The protein below binds the small molecule below.
Small molecule (SMILES): C=Cc1ccccc1

Binding-site contacts:
Ligand atom CAG contacts residue GLN29 of chain 1.A at 4.2 Å.
Ligand atom CAF contacts residue LYS26 of chain 1.A at 4.0 Å.
Ligand atom CAB contacts residue LYS26 of chain 1.A at 4.4 Å.
Ligand atom CAC contacts residue LYS26 of chain 1.A at 4.4 Å.
Ligand atom CAD contacts residue LYS26 of chain 1.A at 4.0 Å.
Ligand atom CAD contacts residue GLN29 of chain 1.A at 4.0 Å.
Ligand atom CAE contacts residue ALA30 of chain 1.A at 4.4 Å (hydrophobic).
Ligand atom CAD contacts residue ALA30 of chain 1.A at 4.2 Å (hydrophobic).
Ligand atom CAC contacts residue ALA30 of chain 1.A at 3.5 Å (hydrophobic).
Ligand atom CAE contacts residue GLN29 of chain 1.A at 3.6 Å.
Ligand atom CAA contacts residue LYS26 of chain 1.A at 4.1 Å.
Ligand atom CAC contacts residue GLN29 of chain 1.A at 3.4 Å.

Sequence of chain 1.A:
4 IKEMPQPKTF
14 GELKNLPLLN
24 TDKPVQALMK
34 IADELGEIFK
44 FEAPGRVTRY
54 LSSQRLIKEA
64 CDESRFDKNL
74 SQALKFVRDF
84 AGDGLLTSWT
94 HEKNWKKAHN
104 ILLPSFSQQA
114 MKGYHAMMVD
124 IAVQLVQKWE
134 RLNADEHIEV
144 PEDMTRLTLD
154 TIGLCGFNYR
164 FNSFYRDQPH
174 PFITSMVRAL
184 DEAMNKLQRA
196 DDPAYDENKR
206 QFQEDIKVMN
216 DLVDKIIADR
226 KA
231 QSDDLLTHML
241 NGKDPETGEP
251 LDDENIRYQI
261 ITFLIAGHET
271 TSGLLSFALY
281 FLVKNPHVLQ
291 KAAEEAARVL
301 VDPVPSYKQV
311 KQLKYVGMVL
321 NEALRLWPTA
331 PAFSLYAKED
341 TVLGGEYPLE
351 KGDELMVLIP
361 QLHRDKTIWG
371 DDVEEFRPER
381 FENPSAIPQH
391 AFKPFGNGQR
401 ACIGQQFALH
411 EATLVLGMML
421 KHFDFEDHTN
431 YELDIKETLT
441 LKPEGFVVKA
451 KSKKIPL